Sequence of chain 1.C:
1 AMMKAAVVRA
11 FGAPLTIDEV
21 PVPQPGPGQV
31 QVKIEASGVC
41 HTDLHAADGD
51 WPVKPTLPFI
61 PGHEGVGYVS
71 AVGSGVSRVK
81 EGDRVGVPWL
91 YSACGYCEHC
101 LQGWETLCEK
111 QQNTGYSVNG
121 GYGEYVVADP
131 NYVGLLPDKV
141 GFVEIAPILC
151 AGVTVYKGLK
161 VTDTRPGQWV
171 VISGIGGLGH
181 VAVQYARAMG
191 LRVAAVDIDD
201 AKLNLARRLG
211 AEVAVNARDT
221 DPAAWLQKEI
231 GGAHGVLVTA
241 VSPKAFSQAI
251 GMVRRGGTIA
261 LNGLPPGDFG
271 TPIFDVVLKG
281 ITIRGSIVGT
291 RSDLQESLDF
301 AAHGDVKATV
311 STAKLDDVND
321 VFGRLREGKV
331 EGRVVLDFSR

The small molecule below binds the protein below.
Small molecule (SMILES): CC(C)OP(=O)(O)O

Binding-site contacts:
Ligand atom C2 contacts residue VAL288 of chain 1.C at 4.1 Å (hydrophobic).
Ligand atom C3 contacts residue LEU264 of chain 1.C at 4.5 Å (hydrophobic).
Ligand atom O1P contacts residue ILE287 of chain 1.C at 3.7 Å.
Ligand atom C1 contacts residue CYS150 of chain 1.C at 4.1 Å (hydrophobic).
Ligand atom C1 contacts residue HIS63 of chain 1.C at 3.6 Å.
Ligand atom C3 contacts residue THR42 of chain 1.C at 4.2 Å.
Ligand atom O1P contacts residue THR42 of chain 1.C at 2.7 Å (h-bond).
Ligand atom C3 contacts residue ILE287 of chain 1.C at 3.8 Å (hydrophobic).
Ligand atom C1 contacts residue THR42 of chain 1.C at 4.5 Å.
Ligand atom C1 contacts residue TRP89 of chain 1.C at 3.6 Å (hydrophobic).
Ligand atom O1P contacts residue CYS150 of chain 1.C at 4.2 Å.
Ligand atom C2 contacts residue ILE287 of chain 1.C at 3.9 Å (hydrophobic).
Ligand atom C3 contacts residue TRP89 of chain 1.C at 3.7 Å (hydrophobic).
Ligand atom C1 contacts residue VAL288 of chain 1.C at 3.5 Å (hydrophobic).
Ligand atom C2 contacts residue TRP89 of chain 1.C at 4.4 Å (hydrophobic).
Ligand atom C2 contacts residue THR42 of chain 1.C at 3.6 Å.
Ligand atom C2 contacts residue HIS63 of chain 1.C at 4.5 Å.
Ligand atom O1P contacts residue HIS63 of chain 1.C at 4.4 Å.